Sequence of chain 1.A:
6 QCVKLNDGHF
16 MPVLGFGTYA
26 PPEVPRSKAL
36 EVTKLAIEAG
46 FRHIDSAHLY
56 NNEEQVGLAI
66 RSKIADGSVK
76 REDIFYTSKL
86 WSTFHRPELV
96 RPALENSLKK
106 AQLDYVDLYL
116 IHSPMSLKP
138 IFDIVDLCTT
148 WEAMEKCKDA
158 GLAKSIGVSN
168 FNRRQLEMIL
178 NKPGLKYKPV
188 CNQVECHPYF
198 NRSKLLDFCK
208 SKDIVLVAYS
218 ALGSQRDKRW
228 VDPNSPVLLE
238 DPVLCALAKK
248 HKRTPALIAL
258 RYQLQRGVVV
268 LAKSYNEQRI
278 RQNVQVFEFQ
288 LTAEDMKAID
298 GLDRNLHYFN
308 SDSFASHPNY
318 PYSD

The small molecule below binds the protein below.
Small molecule (SMILES): Cc1cc(CC(=O)O)n(C)c1C(=O)c1ccc(Cl)cc1

Binding-site contacts:
Ligand atom C2B contacts residue EDO1 of chain 1.E at 3.3 Å.
Ligand atom C2 contacts residue NAP1 of chain 1.B at 3.5 Å.
Ligand atom C5 contacts residue NAP1 of chain 1.B at 3.9 Å.
Ligand atom C10 contacts residue PHE306 of chain 1.A at 3.7 Å (hydrophobic).
Ligand atom C8 contacts residue NAP1 of chain 1.B at 3.3 Å.
Ligand atom C10 contacts residue TRP227 of chain 1.A at 4.0 Å (hydrophobic).
Ligand atom C5B contacts residue TYR216 of chain 1.A at 3.4 Å (hydrophobic).
Ligand atom OH contacts residue TYR55 of chain 1.A at 3.2 Å (h-bond).
Ligand atom C6 contacts residue EDO1 of chain 1.E at 3.5 Å.
Ligand atom OH contacts residue NAP1 of chain 1.B at 3.1 Å.
Ligand atom C4B contacts residue MET120 of chain 1.A at 3.6 Å (hydrophobic).
Ligand atom C1B contacts residue EDO1 of chain 1.E at 3.4 Å.
Ligand atom C3 contacts residue TRP227 of chain 1.A at 3.9 Å (hydrophobic).
Ligand atom C8 contacts residue TYR55 of chain 1.A at 3.2 Å (hydrophobic).
Ligand atom C3B contacts residue PHE306 of chain 1.A at 3.6 Å (hydrophobic).
Ligand atom C2B contacts residue PHE311 of chain 1.A at 4.0 Å (hydrophobic).
Ligand atom OXT contacts residue HIS117 of chain 1.A at 3.0 Å (h-bond).
Ligand atom O6 contacts residue TRP86 of chain 1.A at 3.8 Å.
Ligand atom C9 contacts residue TRP86 of chain 1.A at 3.8 Å (hydrophobic).
Ligand atom C3 contacts residue NAP1 of chain 1.B at 3.4 Å.
Ligand atom N1 contacts residue NAP1 of chain 1.B at 3.8 Å.
Ligand atom CL contacts residue MET120 of chain 1.A at 3.9 Å.
Ligand atom C4 contacts residue NAP1 of chain 1.B at 3.8 Å.
Ligand atom O6 contacts residue EDO1 of chain 1.E at 2.8 Å (h-bond).
Ligand atom C4B contacts residue PHE306 of chain 1.A at 3.9 Å (hydrophobic).
Ligand atom C6B contacts residue ASN167 of chain 1.A at 3.5 Å.
Ligand atom OXT contacts residue TYR55 of chain 1.A at 2.5 Å (h-bond).
Ligand atom CL contacts residue PHE306 of chain 1.A at 3.8 Å.
Ligand atom C9 contacts residue LEU54 of chain 1.A at 3.2 Å (hydrophobic).
Ligand atom C7 contacts residue TYR55 of chain 1.A at 4.0 Å (hydrophobic).
Ligand atom C2B contacts residue PHE306 of chain 1.A at 3.8 Å (hydrophobic).
Ligand atom C3B contacts residue MET120 of chain 1.A at 3.6 Å (hydrophobic).
Ligand atom CL contacts residue TYR319 of chain 1.A at 3.3 Å.
Ligand atom CL contacts residue TYR317 of chain 1.A at 3.6 Å.
Ligand atom C9 contacts residue HIS117 of chain 1.A at 3.4 Å.
Ligand atom CL contacts residue PRO318 of chain 1.A at 3.6 Å.
Ligand atom C5B contacts residue ASN167 of chain 1.A at 3.3 Å.
Ligand atom C6B contacts residue TYR216 of chain 1.A at 3.4 Å (hydrophobic).
Ligand atom OXT contacts residue NAP1 of chain 1.B at 3.0 Å.
Ligand atom OH contacts residue TYR24 of chain 1.A at 3.4 Å.